Sequence of chain 1.A:
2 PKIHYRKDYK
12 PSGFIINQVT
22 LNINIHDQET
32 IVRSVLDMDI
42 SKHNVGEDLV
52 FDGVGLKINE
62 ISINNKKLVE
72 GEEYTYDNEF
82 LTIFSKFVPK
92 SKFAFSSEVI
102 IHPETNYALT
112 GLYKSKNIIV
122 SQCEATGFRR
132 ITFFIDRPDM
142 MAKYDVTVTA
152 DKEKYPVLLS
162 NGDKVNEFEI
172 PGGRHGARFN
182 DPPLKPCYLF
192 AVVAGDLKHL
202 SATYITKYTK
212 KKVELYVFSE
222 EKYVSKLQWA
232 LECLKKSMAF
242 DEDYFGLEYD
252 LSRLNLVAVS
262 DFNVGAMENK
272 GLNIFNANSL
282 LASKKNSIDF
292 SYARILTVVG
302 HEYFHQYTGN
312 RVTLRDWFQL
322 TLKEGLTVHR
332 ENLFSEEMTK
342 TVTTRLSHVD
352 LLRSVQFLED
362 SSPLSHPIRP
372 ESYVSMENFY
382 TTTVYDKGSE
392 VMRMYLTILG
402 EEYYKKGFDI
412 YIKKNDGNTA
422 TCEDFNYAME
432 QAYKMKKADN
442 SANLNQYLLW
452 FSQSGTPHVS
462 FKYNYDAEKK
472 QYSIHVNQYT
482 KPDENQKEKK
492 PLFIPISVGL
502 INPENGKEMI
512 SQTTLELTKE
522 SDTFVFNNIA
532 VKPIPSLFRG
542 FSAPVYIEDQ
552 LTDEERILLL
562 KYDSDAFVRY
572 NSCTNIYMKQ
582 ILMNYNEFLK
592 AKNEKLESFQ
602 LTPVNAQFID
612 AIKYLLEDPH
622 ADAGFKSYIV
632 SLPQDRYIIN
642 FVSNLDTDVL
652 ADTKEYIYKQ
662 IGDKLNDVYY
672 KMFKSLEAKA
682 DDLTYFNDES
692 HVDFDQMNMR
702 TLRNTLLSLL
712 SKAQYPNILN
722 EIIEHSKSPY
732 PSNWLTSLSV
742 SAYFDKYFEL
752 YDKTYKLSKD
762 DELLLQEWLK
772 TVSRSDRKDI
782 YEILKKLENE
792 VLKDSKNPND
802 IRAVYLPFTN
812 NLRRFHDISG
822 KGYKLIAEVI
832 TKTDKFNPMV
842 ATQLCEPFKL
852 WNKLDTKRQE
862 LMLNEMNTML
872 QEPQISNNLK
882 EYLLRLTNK

Binding-site contacts:
Ligand atom O contacts residue ZN1 of chain 1.C at 2.1 Å.
Ligand atom C contacts residue ZN1 of chain 1.C at 2.9 Å.
Ligand atom NAN contacts residue ALA126 of chain 1.A at 3.7 Å.
Ligand atom OAG contacts residue HIS306 of chain 1.A at 3.0 Å (h-bond).
Ligand atom OAE contacts residue GLY266 of chain 1.A at 3.0 Å.
Ligand atom NAO contacts residue ALA267 of chain 1.A at 3.1 Å (h-bond).
Ligand atom OAG contacts residue ZN1 of chain 1.C at 2.3 Å.
Ligand atom OAG contacts residue GLU303 of chain 1.A at 2.4 Å (salt-bridge).
Ligand atom CAA contacts residue THR111 of chain 1.A at 3.5 Å.
Ligand atom CAC contacts residue ARG295 of chain 1.A at 3.6 Å.
Ligand atom CAK contacts residue ALA267 of chain 1.A at 3.5 Å (hydrophobic).
Ligand atom CAL contacts residue TYR381 of chain 1.A at 3.5 Å (hydrophobic).
Ligand atom CAV contacts residue TYR386 of chain 1.A at 3.5 Å (hydrophobic).
Ligand atom CA contacts residue TYR386 of chain 1.A at 3.4 Å (hydrophobic).
Ligand atom NAX contacts residue MET840 of chain 1.A at 3.7 Å.
Ligand atom O contacts residue GLU325 of chain 1.A at 2.8 Å (salt-bridge).
Ligand atom CAJ contacts residue GOL1 of chain 1.H at 3.7 Å.
Ligand atom CAA contacts residue GLU125 of chain 1.A at 3.2 Å.
Ligand atom CAM contacts residue GLN123 of chain 1.A at 3.7 Å.
Ligand atom OAG contacts residue GLU269 of chain 1.A at 3.0 Å (salt-bridge).
Ligand atom CAV contacts residue VAL265 of chain 1.A at 3.7 Å (hydrophobic).
Ligand atom N contacts residue VAL265 of chain 1.A at 3.5 Å.
Ligand atom CAM contacts residue GLU125 of chain 1.A at 3.4 Å.
Ligand atom CAB contacts residue HIS302 of chain 1.A at 3.6 Å.
Ligand atom NAO contacts residue ZN1 of chain 1.C at 3.0 Å.
Ligand atom NAO contacts residue HIS302 of chain 1.A at 3.7 Å.
Ligand atom OAG contacts residue HIS302 of chain 1.A at 3.1 Å (h-bond).
Ligand atom NAN contacts residue GLU125 of chain 1.A at 3.4 Å (salt-bridge).
Ligand atom N contacts residue ALA267 of chain 1.A at 3.0 Å (h-bond).
Ligand atom C contacts residue TYR386 of chain 1.A at 3.3 Å (hydrophobic).
Ligand atom NAX contacts residue GLU125 of chain 1.A at 3.0 Å (salt-bridge).
Ligand atom O contacts residue TYR386 of chain 1.A at 2.5 Å (h-bond).
Ligand atom CAR contacts residue ALA267 of chain 1.A at 3.7 Å (hydrophobic).
Ligand atom CAH contacts residue TYR381 of chain 1.A at 3.4 Å (hydrophobic).
Ligand atom CAH contacts residue VAL265 of chain 1.A at 3.7 Å (hydrophobic).
Ligand atom NAO contacts residue GLU303 of chain 1.A at 3.0 Å (salt-bridge).
Ligand atom CAJ contacts residue TYR386 of chain 1.A at 3.4 Å (hydrophobic).
Ligand atom CAK contacts residue VAL265 of chain 1.A at 3.6 Å (hydrophobic).
Ligand atom O contacts residue HIS302 of chain 1.A at 3.5 Å (h-bond).
Ligand atom OAE contacts residue ALA267 of chain 1.A at 2.8 Å (h-bond).

A small-molecule ligand and the protein it binds are described below.
Small molecule (SMILES): Cn1cc(-c2ccc([C@H](NC(=O)OC(C)(C)C)C(=O)NO)cc2)cn1